Binding-site contacts:
Ligand atom N2 contacts residue SER407 of chain 1.G at 3.9 Å.
Ligand atom C7 contacts residue ASN351 of chain 1.G at 3.5 Å.
Ligand atom O7 contacts residue ASN351 of chain 1.G at 3.3 Å (h-bond).
Ligand atom O6 contacts residue ARG281 of chain 1.G at 4.3 Å.
Ligand atom C8 contacts residue PHE350 of chain 1.G at 4.4 Å (hydrophobic).
Ligand atom O7 contacts residue CYS405 of chain 1.G at 4.1 Å.
Ligand atom C6 contacts residue THR186 of chain 1.G at 4.1 Å.
Ligand atom C5 contacts residue LYS406 of chain 1.G at 3.6 Å.
Ligand atom O4 contacts residue LYS406 of chain 1.G at 4.0 Å.
Ligand atom C6 contacts residue GLY353 of chain 1.G at 4.3 Å.
Ligand atom O3 contacts residue PRO183 of chain 1.G at 3.6 Å (h-bond).
Ligand atom O7 contacts residue THR404 of chain 1.G at 4.3 Å.
Ligand atom C8 contacts residue ASN351 of chain 1.G at 3.1 Å.
Ligand atom C3 contacts residue LYS406 of chain 1.G at 4.0 Å.
Ligand atom O5 contacts residue ASN239 of chain 1.G at 2.4 Å (h-bond).
Ligand atom C1 contacts residue LYS406 of chain 1.G at 4.3 Å.
Ligand atom O6 contacts residue THR186 of chain 1.G at 3.9 Å.
Ligand atom C2 contacts residue ASN239 of chain 1.G at 2.4 Å.
Ligand atom C3 contacts residue ASN239 of chain 1.G at 3.7 Å.
Ligand atom C4 contacts residue LYS406 of chain 1.G at 4.1 Å.
Ligand atom C4 contacts residue ASN239 of chain 1.G at 4.2 Å.
Ligand atom C7 contacts residue LYS406 of chain 1.G at 4.0 Å.
Ligand atom C3 contacts residue CYS405 of chain 1.G at 4.5 Å (hydrophobic).
Ligand atom C5 contacts residue ASN239 of chain 1.G at 3.7 Å.
Ligand atom O7 contacts residue LYS406 of chain 1.G at 3.1 Å (salt-bridge).
Ligand atom C6 contacts residue LYS406 of chain 1.G at 4.5 Å.
Ligand atom C8 contacts residue LYS406 of chain 1.G at 4.1 Å.
Ligand atom O5 contacts residue LYS406 of chain 1.G at 4.4 Å.
Ligand atom C8 contacts residue LEU238 of chain 1.G at 4.0 Å (hydrophobic).
Ligand atom O7 contacts residue PRO189 of chain 1.G at 4.2 Å.
Ligand atom C2 contacts residue SER407 of chain 1.G at 4.4 Å.
Ligand atom C7 contacts residue ASN239 of chain 1.G at 3.7 Å.
Ligand atom C1 contacts residue ASN239 of chain 1.G at 1.5 Å.
Ligand atom O6 contacts residue GLY353 of chain 1.G at 4.1 Å.
Ligand atom O4 contacts residue ARG281 of chain 1.G at 3.8 Å.
Ligand atom O7 contacts residue ASN239 of chain 1.G at 4.1 Å.
Ligand atom O3 contacts residue CYS405 of chain 1.G at 3.7 Å.
Ligand atom N2 contacts residue ASN239 of chain 1.G at 2.8 Å (h-bond).
Ligand atom O6 contacts residue CYS352 of chain 1.G at 4.0 Å.
Ligand atom C1 contacts residue SER407 of chain 1.G at 4.0 Å.

Sequence of chain 1.G:
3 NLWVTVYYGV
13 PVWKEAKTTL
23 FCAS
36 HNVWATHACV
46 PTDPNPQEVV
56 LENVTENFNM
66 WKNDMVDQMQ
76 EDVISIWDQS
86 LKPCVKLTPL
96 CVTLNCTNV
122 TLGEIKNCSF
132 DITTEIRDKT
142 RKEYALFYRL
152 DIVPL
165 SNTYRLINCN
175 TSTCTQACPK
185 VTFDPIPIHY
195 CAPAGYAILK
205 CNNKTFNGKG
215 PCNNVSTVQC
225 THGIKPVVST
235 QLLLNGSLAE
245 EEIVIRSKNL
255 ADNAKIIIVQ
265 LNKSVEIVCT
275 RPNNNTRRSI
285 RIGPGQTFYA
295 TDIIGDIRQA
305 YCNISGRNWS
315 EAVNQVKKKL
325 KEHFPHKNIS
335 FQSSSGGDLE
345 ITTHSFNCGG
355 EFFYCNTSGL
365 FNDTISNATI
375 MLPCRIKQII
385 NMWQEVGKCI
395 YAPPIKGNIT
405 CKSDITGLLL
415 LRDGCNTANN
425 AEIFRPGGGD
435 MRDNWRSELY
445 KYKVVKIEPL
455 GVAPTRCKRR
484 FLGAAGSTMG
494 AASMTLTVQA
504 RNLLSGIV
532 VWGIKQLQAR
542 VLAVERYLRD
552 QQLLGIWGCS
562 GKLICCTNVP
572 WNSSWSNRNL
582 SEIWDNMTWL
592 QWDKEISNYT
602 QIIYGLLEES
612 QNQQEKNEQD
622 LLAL

A protein and the small-molecule ligand that binds it are described below.
Small molecule (SMILES): CC(=O)N[C@H]1[C@H](O[C@H]2[C@H](O)[C@@H](NC(C)=O)CO[C@@H]2CO)O[C@H](CO)[C@@H](O[C@@H]2O[C@H](CO[C@H]3O[C@H](CO)[C@@H](O)[C@H](O[C@H]4O[C@H](CO)[C@@H](O)[C@H](O)[C@@H]4O)[C@@H]3O)[C@@H](O)[C@H](O[C@H]3O[C@H](CO)[C@@H](O)[C@H](O)[C@@H]3O[C@H]3O[C@H](CO)[C@@H](O)[C@H](O)[C@@H]3O)[C@@H]2O)[C@@H]1O